Binding-site contacts:
Ligand atom C4 contacts residue PHE196 of chain 1.B at 4.3 Å (hydrophobic).
Ligand atom N contacts residue HIS307 of chain 1.B at 3.8 Å.
Ligand atom C4 contacts residue PHE308 of chain 1.B at 3.9 Å (hydrophobic).
Ligand atom C4 contacts residue HIS307 of chain 1.B at 3.4 Å.
Ligand atom C3A contacts residue ILE187 of chain 1.B at 4.3 Å (hydrophobic).
Ligand atom C4A contacts residue PHE196 of chain 1.B at 3.5 Å (hydrophobic).
Ligand atom C5A contacts residue ILE187 of chain 1.B at 4.2 Å (hydrophobic).
Ligand atom C5A contacts residue PHE198 of chain 1.B at 4.2 Å (hydrophobic).
Ligand atom C3A contacts residue PHE196 of chain 1.B at 4.3 Å (hydrophobic).
Ligand atom C1 contacts residue TYR242 of chain 1.B at 4.0 Å (hydrophobic).
Ligand atom N contacts residue PHE40 of chain 1.B at 3.2 Å (h-bond).
Ligand atom C4A contacts residue PHE40 of chain 1.B at 4.1 Å (hydrophobic).
Ligand atom O contacts residue LEU273 of chain 1.B at 3.9 Å.
Ligand atom C1 contacts residue PHE40 of chain 1.B at 4.3 Å (hydrophobic).
Ligand atom C5 contacts residue ILE187 of chain 1.B at 3.7 Å (hydrophobic).
Ligand atom C1 contacts residue HIS307 of chain 1.B at 4.3 Å.
Ligand atom C5 contacts residue TYR190 of chain 1.B at 4.0 Å (hydrophobic).
Ligand atom C2 contacts residue PHE196 of chain 1.B at 4.0 Å (hydrophobic).
Ligand atom C5A contacts residue PHE196 of chain 1.B at 4.0 Å (hydrophobic).
Ligand atom C1 contacts residue ASP112 of chain 1.B at 3.9 Å.
Ligand atom C5A contacts residue PHE165 of chain 1.B at 4.0 Å (hydrophobic).
Ligand atom C5 contacts residue LEU273 of chain 1.B at 3.9 Å (hydrophobic).
Ligand atom C4A contacts residue TYR161 of chain 1.B at 3.7 Å (hydrophobic).
Ligand atom C5A contacts residue TYR161 of chain 1.B at 4.0 Å (hydrophobic).
Ligand atom C5 contacts residue PHE196 of chain 1.B at 3.9 Å (hydrophobic).
Ligand atom N contacts residue ASP112 of chain 1.B at 3.1 Å (salt-bridge).
Ligand atom C3 contacts residue PHE40 of chain 1.B at 4.2 Å (hydrophobic).
Ligand atom C4 contacts residue LEU273 of chain 1.B at 3.5 Å (hydrophobic).
Ligand atom O contacts residue TYR242 of chain 1.B at 4.1 Å.
Ligand atom N contacts residue TYR242 of chain 1.B at 3.7 Å.
Ligand atom O contacts residue HIS307 of chain 1.B at 4.3 Å.
Ligand atom C3 contacts residue PHE196 of chain 1.B at 4.0 Å (hydrophobic).
Ligand atom O contacts residue TYR161 of chain 1.B at 3.6 Å.
Ligand atom C5 contacts residue PHE308 of chain 1.B at 3.4 Å (hydrophobic).
Ligand atom C3A contacts residue PHE40 of chain 1.B at 3.5 Å (hydrophobic).
Ligand atom C3 contacts residue PHE308 of chain 1.B at 4.1 Å (hydrophobic).
Ligand atom C3 contacts residue ILE187 of chain 1.B at 3.7 Å (hydrophobic).
Ligand atom C5A contacts residue PHE40 of chain 1.B at 3.6 Å (hydrophobic).
Ligand atom C5 contacts residue HIS307 of chain 1.B at 3.9 Å.
Ligand atom O contacts residue ASP112 of chain 1.B at 3.9 Å.

A protein and the small-molecule ligand that binds it are described below.
Small molecule (SMILES): CCCC(CCC)C(N)=O

Sequence of chain 1.B:
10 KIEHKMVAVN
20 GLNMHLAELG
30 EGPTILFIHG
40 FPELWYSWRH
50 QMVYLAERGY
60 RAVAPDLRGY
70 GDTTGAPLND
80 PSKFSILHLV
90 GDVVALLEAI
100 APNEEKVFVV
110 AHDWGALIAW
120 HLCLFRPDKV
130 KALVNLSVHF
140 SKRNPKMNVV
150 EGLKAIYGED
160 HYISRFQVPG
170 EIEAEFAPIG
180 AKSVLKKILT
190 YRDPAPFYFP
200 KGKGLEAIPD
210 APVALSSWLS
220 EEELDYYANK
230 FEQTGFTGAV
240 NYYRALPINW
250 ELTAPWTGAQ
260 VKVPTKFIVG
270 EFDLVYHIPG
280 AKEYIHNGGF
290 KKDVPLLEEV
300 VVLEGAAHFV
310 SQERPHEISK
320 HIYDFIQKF